Sequence of chain 1.B:
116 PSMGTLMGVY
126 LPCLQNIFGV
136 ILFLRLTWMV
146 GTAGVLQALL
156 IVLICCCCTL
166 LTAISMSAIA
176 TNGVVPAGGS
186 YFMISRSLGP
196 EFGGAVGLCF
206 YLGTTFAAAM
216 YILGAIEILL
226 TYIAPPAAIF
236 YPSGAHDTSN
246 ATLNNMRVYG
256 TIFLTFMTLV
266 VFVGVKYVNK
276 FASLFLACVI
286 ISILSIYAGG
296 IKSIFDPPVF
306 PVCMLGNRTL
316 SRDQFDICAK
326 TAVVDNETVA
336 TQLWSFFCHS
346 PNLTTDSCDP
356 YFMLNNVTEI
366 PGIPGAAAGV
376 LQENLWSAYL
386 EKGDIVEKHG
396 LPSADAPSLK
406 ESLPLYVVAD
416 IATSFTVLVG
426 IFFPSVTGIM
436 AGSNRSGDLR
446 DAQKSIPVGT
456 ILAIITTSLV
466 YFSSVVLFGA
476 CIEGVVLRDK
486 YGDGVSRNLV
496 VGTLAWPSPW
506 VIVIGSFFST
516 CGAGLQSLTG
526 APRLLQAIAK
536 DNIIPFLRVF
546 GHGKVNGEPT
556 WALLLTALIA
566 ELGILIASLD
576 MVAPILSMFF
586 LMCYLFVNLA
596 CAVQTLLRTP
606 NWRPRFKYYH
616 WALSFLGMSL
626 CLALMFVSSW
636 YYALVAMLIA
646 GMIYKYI

The protein below binds the small molecule below.
Small molecule (SMILES): CC(=O)N[C@H]1[C@H](O[C@H]2[C@H](O)[C@@H](NC(C)=O)CO[C@@H]2CO)O[C@H](CO)[C@@H](O)[C@@H]1O

Binding-site contacts:
Ligand atom O3 contacts residue GLU392 of chain 1.B at 4.5 Å.
Ligand atom O7 contacts residue GLU392 of chain 1.B at 3.1 Å (salt-bridge).
Ligand atom O6 contacts residue ALA399 of chain 1.B at 3.5 Å (h-bond).
Ligand atom C7 contacts residue ASN312 of chain 1.B at 3.8 Å.
Ligand atom N2 contacts residue LYS393 of chain 1.B at 4.0 Å.
Ligand atom C5 contacts residue ASN312 of chain 1.B at 3.6 Å.
Ligand atom C8 contacts residue ASN312 of chain 1.B at 3.9 Å.
Ligand atom C8 contacts residue LYS393 of chain 1.B at 3.4 Å.
Ligand atom O6 contacts residue TYR356 of chain 1.B at 4.4 Å.
Ligand atom C7 contacts residue LYS393 of chain 1.B at 3.1 Å.
Ligand atom C7 contacts residue GLU392 of chain 1.B at 3.2 Å.
Ligand atom C6 contacts residue ASP400 of chain 1.B at 4.4 Å.
Ligand atom C1 contacts residue GLU392 of chain 1.B at 3.8 Å.
Ligand atom C3 contacts residue ASN312 of chain 1.B at 3.6 Å.
Ligand atom C1 contacts residue ASN312 of chain 1.B at 1.4 Å.
Ligand atom O5 contacts residue ASN312 of chain 1.B at 2.2 Å (h-bond).
Ligand atom C4 contacts residue SER398 of chain 1.B at 4.3 Å.
Ligand atom N2 contacts residue ASN312 of chain 1.B at 3.0 Å (h-bond).
Ligand atom O7 contacts residue LYS393 of chain 1.B at 2.9 Å (salt-bridge).
Ligand atom C2 contacts residue SER398 of chain 1.B at 4.4 Å.
Ligand atom C6 contacts residue SER398 of chain 1.B at 3.3 Å.
Ligand atom C2 contacts residue GLU392 of chain 1.B at 3.5 Å.
Ligand atom N2 contacts residue GLU392 of chain 1.B at 2.5 Å (salt-bridge).
Ligand atom C1 contacts residue SER398 of chain 1.B at 3.4 Å.
Ligand atom C3 contacts residue GLU392 of chain 1.B at 3.9 Å.
Ligand atom O6 contacts residue ASP400 of chain 1.B at 3.9 Å.
Ligand atom C2 contacts residue ASN312 of chain 1.B at 2.3 Å.
Ligand atom O6 contacts residue SER398 of chain 1.B at 2.8 Å (h-bond).
Ligand atom C4 contacts residue ASN312 of chain 1.B at 4.0 Å.
Ligand atom O5 contacts residue SER398 of chain 1.B at 2.4 Å (h-bond).
Ligand atom C5 contacts residue SER398 of chain 1.B at 3.5 Å.
Ligand atom C8 contacts residue HIS394 of chain 1.B at 3.7 Å.